Sequence of chain 1.A:
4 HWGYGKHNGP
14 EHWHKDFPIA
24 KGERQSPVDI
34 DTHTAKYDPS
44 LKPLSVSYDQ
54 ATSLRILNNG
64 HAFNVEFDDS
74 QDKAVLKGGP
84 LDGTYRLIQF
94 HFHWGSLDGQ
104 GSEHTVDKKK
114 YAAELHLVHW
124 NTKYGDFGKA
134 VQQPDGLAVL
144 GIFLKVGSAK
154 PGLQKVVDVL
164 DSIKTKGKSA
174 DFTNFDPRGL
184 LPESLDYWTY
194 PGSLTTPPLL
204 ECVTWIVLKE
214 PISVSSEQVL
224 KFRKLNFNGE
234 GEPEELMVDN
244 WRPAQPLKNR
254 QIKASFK

A protein and the small-molecule ligand that binds it are described below.
Small molecule (SMILES): NS(=O)(=O)c1cc(C(=O)CSc2nc3cc(Br)ccc3[nH]2)ccc1Cl

Binding-site contacts:
Ligand atom CL23 contacts residue VAL142 of chain 1.A at 3.4 Å.
Ligand atom O24 contacts residue THR198 of chain 1.A at 3.0 Å (h-bond).
Ligand atom O22 contacts residue ZN1 of chain 1.B at 2.9 Å.
Ligand atom C17 contacts residue HIS94 of chain 1.A at 3.7 Å.
Ligand atom C11 contacts residue THR199 of chain 1.A at 3.2 Å.
Ligand atom BR14 contacts residue PRO201 of chain 1.A at 3.9 Å.
Ligand atom O24 contacts residue TRP208 of chain 1.A at 3.6 Å.
Ligand atom C18 contacts residue VAL121 of chain 1.A at 3.9 Å (hydrophobic).
Ligand atom C16 contacts residue THR199 of chain 1.A at 3.8 Å.
Ligand atom O22 contacts residue VAL142 of chain 1.A at 3.8 Å.
Ligand atom S21 contacts residue HIS94 of chain 1.A at 3.8 Å.
Ligand atom C4 contacts residue PRO200 of chain 1.A at 3.9 Å (hydrophobic).
Ligand atom S21 contacts residue THR198 of chain 1.A at 3.8 Å.
Ligand atom N3 contacts residue THR199 of chain 1.A at 3.6 Å (h-bond).
Ligand atom O22 contacts residue HIS94 of chain 1.A at 3.4 Å.
Ligand atom S10 contacts residue ASN62 of chain 1.A at 3.7 Å.
Ligand atom N25 contacts residue HIS96 of chain 1.A at 3.3 Å (h-bond).
Ligand atom C9 contacts residue PRO201 of chain 1.A at 3.6 Å (hydrophobic).
Ligand atom C20 contacts residue GLN92 of chain 1.A at 3.9 Å.
Ligand atom C9 contacts residue LEU197 of chain 1.A at 3.9 Å (hydrophobic).
Ligand atom N25 contacts residue HIS94 of chain 1.A at 3.2 Å (h-bond).
Ligand atom C12 contacts residue GLN92 of chain 1.A at 3.8 Å.
Ligand atom O22 contacts residue TRP208 of chain 1.A at 3.8 Å.
Ligand atom C7 contacts residue PRO201 of chain 1.A at 3.6 Å (hydrophobic).
Ligand atom N25 contacts residue HIS119 of chain 1.A at 3.4 Å (h-bond).
Ligand atom S21 contacts residue HIS119 of chain 1.A at 3.9 Å.
Ligand atom O24 contacts residue LEU197 of chain 1.A at 3.3 Å.
Ligand atom BR14 contacts residue VAL134 of chain 1.A at 3.9 Å.
Ligand atom O13 contacts residue ASN67 of chain 1.A at 3.6 Å (h-bond).
Ligand atom N25 contacts residue THR198 of chain 1.A at 2.8 Å (h-bond).
Ligand atom CL23 contacts residue VAL121 of chain 1.A at 3.9 Å.
Ligand atom CL23 contacts residue LEU197 of chain 1.A at 3.5 Å.
Ligand atom S21 contacts residue ZN1 of chain 1.B at 3.0 Å.
Ligand atom N25 contacts residue ZN1 of chain 1.B at 1.9 Å.
Ligand atom C8 contacts residue PRO201 of chain 1.A at 3.4 Å (hydrophobic).
Ligand atom O22 contacts residue HIS119 of chain 1.A at 3.2 Å (h-bond).
Ligand atom CL23 contacts residue LEU140 of chain 1.A at 3.6 Å.
Ligand atom C16 contacts residue HIS94 of chain 1.A at 3.4 Å.
Ligand atom O13 contacts residue DMS1 of chain 1.D at 3.4 Å.
Ligand atom O13 contacts residue GLN92 of chain 1.A at 3.1 Å (h-bond).